Sequence of chain 60.K:
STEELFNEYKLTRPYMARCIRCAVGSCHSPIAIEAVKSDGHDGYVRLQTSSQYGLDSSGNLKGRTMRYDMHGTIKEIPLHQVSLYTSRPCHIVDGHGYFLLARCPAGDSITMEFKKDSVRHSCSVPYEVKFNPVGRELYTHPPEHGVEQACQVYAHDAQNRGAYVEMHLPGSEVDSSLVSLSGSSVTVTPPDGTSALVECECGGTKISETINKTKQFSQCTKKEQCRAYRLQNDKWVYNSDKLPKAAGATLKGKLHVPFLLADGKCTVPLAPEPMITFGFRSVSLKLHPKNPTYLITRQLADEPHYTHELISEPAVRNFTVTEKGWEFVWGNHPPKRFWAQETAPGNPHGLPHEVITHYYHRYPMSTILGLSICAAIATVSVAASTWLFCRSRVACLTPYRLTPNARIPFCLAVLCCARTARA

This protein binds this small molecule.
Small molecule (SMILES): CC(=O)N[C@@H]1[C@@H](O)[C@H](O)[C@@H](CO)O[C@H]1O

Binding-site contacts:
Ligand atom O4 contacts residue ASN318 of chain 60.K at 4.5 Å.
Ligand atom O6 contacts residue ASN318 of chain 60.K at 3.0 Å (h-bond).
Ligand atom C6 contacts residue SER284 of chain 60.K at 3.4 Å.
Ligand atom C6 contacts residue ASN318 of chain 60.K at 3.2 Å.
Ligand atom O6 contacts residue SER284 of chain 60.K at 2.9 Å (h-bond).